The small molecule below binds the protein below.
Small molecule (SMILES): CC(=O)N[C@H]1[C@H](O[C@H]2[C@H](O)[C@@H](NC(C)=O)CO[C@@H]2CO)O[C@H](CO)[C@@H](O)[C@@H]1O

Sequence of chain 1.A:
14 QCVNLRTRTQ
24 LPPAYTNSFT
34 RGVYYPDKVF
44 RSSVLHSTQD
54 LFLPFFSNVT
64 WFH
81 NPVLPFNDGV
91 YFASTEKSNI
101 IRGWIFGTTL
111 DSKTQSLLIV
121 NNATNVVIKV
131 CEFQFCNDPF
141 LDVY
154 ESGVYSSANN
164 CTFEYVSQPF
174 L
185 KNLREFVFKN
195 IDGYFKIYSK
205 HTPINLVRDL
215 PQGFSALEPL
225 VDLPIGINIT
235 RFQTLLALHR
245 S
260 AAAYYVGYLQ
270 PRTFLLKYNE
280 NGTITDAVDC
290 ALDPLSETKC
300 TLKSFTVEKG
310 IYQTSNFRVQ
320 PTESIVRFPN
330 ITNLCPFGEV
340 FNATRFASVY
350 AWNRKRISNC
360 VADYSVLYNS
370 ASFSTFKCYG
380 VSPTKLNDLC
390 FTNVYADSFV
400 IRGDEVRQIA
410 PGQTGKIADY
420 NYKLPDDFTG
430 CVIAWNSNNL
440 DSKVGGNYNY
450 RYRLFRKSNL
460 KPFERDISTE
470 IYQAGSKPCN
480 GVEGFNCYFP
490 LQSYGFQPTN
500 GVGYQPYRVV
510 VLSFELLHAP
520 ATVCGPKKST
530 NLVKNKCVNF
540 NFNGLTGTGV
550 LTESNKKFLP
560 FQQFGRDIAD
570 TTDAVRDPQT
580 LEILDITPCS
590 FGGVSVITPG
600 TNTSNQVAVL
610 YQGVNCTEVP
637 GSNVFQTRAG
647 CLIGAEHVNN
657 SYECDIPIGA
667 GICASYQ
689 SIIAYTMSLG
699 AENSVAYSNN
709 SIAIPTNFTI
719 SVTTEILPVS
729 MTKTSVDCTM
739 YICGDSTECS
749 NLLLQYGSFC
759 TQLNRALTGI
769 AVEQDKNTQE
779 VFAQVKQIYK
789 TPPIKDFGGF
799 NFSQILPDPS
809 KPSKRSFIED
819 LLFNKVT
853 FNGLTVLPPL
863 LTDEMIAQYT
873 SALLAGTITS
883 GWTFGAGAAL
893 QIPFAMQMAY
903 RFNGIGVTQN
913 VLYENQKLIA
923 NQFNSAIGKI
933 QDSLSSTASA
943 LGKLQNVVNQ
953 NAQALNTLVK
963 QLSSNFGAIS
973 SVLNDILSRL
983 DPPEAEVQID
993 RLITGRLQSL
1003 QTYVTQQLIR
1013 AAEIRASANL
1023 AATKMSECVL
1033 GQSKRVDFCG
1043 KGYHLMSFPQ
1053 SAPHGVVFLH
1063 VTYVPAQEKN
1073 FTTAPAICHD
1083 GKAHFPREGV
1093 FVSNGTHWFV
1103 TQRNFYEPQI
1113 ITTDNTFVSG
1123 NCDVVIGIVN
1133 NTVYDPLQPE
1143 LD

Binding-site contacts:
Ligand atom O7 contacts residue PRO577 of chain 1.A at 3.7 Å.
Ligand atom O5 contacts residue ASN329 of chain 1.A at 2.4 Å (h-bond).
Ligand atom C5 contacts residue ASN329 of chain 1.A at 3.6 Å.
Ligand atom N2 contacts residue GLN578 of chain 1.A at 3.2 Å (h-bond).
Ligand atom O7 contacts residue GLN578 of chain 1.A at 3.1 Å (h-bond).
Ligand atom O7 contacts residue ASN329 of chain 1.A at 4.2 Å.
Ligand atom N2 contacts residue ASN329 of chain 1.A at 2.9 Å (h-bond).
Ligand atom C4 contacts residue ASN329 of chain 1.A at 4.2 Å.
Ligand atom O7 contacts residue LEU580 of chain 1.A at 3.9 Å.
Ligand atom C2 contacts residue ASN329 of chain 1.A at 2.4 Å.
Ligand atom C1 contacts residue ASN329 of chain 1.A at 1.4 Å.
Ligand atom C3 contacts residue GLN578 of chain 1.A at 4.4 Å.
Ligand atom C7 contacts residue GLN578 of chain 1.A at 3.5 Å.
Ligand atom C7 contacts residue ASN329 of chain 1.A at 3.3 Å.
Ligand atom C2 contacts residue GLN578 of chain 1.A at 4.4 Å.
Ligand atom C8 contacts residue ASN329 of chain 1.A at 3.3 Å.
Ligand atom C3 contacts residue ASN329 of chain 1.A at 3.8 Å.
Ligand atom O3 contacts residue GLN578 of chain 1.A at 4.3 Å.